Sequence of chain 1.C:
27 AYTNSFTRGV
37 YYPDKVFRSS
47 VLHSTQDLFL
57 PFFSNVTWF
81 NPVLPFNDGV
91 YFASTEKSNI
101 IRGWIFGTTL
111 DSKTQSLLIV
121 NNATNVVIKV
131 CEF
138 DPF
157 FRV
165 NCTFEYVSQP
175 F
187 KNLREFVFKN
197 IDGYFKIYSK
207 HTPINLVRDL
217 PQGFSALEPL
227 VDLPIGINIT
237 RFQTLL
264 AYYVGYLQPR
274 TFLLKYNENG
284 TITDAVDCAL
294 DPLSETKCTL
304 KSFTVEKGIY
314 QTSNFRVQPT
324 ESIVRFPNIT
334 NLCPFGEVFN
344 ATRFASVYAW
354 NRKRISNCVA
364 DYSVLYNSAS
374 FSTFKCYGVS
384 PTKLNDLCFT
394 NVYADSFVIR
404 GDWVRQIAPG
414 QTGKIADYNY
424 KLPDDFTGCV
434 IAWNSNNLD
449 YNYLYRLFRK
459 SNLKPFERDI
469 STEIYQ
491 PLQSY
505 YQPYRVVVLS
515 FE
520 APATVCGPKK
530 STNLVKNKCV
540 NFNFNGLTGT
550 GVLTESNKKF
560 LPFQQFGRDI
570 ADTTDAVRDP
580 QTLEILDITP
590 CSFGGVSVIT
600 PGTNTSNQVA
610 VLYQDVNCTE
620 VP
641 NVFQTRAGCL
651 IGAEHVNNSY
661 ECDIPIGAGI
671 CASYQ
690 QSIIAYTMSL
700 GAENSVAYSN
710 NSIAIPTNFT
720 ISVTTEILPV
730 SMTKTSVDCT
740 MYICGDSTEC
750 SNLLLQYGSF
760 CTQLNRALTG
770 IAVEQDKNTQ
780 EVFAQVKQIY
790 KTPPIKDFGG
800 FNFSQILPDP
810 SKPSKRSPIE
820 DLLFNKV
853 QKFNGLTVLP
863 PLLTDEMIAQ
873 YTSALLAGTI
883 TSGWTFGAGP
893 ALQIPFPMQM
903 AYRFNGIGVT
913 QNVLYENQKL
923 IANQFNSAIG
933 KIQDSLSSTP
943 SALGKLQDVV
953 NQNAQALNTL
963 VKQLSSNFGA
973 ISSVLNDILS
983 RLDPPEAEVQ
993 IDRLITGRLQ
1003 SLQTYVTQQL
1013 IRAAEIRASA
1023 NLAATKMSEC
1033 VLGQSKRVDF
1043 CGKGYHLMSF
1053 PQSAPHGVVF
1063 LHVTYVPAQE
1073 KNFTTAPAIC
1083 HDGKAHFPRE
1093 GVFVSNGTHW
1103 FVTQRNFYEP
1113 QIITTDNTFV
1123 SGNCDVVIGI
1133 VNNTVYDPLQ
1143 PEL

The protein below binds the small molecule below.
Small molecule (SMILES): CC(=O)N[C@@H]1[C@@H](O)[C@H](O)[C@@H](CO)O[C@H]1O

Binding-site contacts:
Ligand atom C3 contacts residue ASN1134 of chain 1.C at 3.9 Å.
Ligand atom C2 contacts residue ASN1134 of chain 1.C at 2.5 Å.
Ligand atom N2 contacts residue ASN1134 of chain 1.C at 2.9 Å (h-bond).
Ligand atom C8 contacts residue VAL1133 of chain 1.C at 4.2 Å (hydrophobic).
Ligand atom O5 contacts residue ASN1134 of chain 1.C at 2.4 Å (h-bond).
Ligand atom C1 contacts residue ASN1134 of chain 1.C at 1.5 Å.
Ligand atom O7 contacts residue ASN1134 of chain 1.C at 3.1 Å (h-bond).
Ligand atom C8 contacts residue ASN1134 of chain 1.C at 4.4 Å.
Ligand atom C4 contacts residue ASN1134 of chain 1.C at 4.3 Å.
Ligand atom C8 contacts residue ILE1132 of chain 1.C at 3.2 Å (hydrophobic).
Ligand atom C5 contacts residue ASN1134 of chain 1.C at 3.8 Å.
Ligand atom C7 contacts residue ASN1134 of chain 1.C at 3.2 Å.